Binding-site contacts:
Ligand atom C4 contacts residue ASN110 of chain 1.B at 4.2 Å.
Ligand atom C2 contacts residue ASN110 of chain 1.B at 2.5 Å.
Ligand atom N2 contacts residue ASN110 of chain 1.B at 3.1 Å (h-bond).
Ligand atom C3 contacts residue ASN110 of chain 1.B at 3.9 Å.
Ligand atom C1 contacts residue LYS131 of chain 1.B at 4.3 Å.
Ligand atom O5 contacts residue ASN110 of chain 1.B at 2.3 Å (h-bond).
Ligand atom O7 contacts residue LYS131 of chain 1.B at 4.2 Å.
Ligand atom O7 contacts residue ASN110 of chain 1.B at 3.2 Å (h-bond).
Ligand atom C5 contacts residue TYR91 of chain 1.B at 3.9 Å (hydrophobic).
Ligand atom O5 contacts residue TYR91 of chain 1.B at 4.2 Å.
Ligand atom C6 contacts residue TYR91 of chain 1.B at 3.7 Å (hydrophobic).
Ligand atom C1 contacts residue ASN110 of chain 1.B at 1.4 Å.
Ligand atom C5 contacts residue ASN110 of chain 1.B at 3.6 Å.
Ligand atom C7 contacts residue ASN110 of chain 1.B at 3.5 Å.

Sequence of chain 1.B:
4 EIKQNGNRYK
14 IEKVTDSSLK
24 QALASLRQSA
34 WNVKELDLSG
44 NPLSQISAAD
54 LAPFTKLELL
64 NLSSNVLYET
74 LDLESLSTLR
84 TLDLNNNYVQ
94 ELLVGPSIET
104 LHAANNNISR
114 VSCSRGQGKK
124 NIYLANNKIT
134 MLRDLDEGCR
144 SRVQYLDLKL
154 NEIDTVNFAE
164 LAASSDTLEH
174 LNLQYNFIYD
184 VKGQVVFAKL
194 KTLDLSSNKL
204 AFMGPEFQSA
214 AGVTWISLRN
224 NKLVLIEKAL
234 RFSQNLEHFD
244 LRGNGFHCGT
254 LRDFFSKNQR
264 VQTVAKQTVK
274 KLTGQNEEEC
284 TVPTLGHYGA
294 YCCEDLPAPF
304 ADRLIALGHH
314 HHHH

The protein below binds the small molecule below.
Small molecule (SMILES): CC(=O)N[C@@H]1[C@@H](O)[C@H](O)[C@@H](CO)O[C@H]1O